Sequence of chain 55.A:
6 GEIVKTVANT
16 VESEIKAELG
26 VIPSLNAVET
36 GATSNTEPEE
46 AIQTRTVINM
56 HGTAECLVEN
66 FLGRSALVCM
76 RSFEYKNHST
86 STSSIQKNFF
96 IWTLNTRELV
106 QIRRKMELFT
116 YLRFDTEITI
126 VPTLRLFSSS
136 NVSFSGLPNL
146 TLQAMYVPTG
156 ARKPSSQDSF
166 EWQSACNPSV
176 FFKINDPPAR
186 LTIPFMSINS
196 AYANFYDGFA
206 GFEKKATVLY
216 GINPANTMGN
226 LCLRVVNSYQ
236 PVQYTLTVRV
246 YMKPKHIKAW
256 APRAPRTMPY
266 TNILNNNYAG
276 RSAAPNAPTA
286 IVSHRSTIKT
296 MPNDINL

Sequence of chain 55.C:
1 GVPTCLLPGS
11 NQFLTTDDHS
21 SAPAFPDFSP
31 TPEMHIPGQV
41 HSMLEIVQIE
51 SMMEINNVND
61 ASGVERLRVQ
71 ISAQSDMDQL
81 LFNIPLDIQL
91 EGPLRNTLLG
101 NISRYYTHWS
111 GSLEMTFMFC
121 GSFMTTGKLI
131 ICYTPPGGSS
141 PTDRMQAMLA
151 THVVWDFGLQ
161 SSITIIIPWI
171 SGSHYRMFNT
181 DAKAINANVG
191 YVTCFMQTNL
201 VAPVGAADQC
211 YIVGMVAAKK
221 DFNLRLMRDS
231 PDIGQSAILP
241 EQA

A small-molecule ligand and the protein it binds are described below.
Small molecule (SMILES): Cc1cc(CCCCCCCOc2ccc(C3=NCCO3)cc2)on1

Binding-site contacts:
Ligand atom C5C contacts residue THR101 of chain 55.A at 3.7 Å.
Ligand atom C6B contacts residue ILE188 of chain 55.A at 3.7 Å (hydrophobic).
Ligand atom O1 contacts residue TYR197 of chain 55.A at 3.9 Å.
Ligand atom C2A contacts residue LEU186 of chain 55.A at 3.7 Å (hydrophobic).
Ligand atom O1A contacts residue LEU226 of chain 55.A at 3.8 Å.
Ligand atom C2B contacts residue LEU226 of chain 55.A at 3.6 Å (hydrophobic).
Ligand atom C5 contacts residue TYR197 of chain 55.A at 3.8 Å (hydrophobic).
Ligand atom N3A contacts residue TYR151 of chain 55.A at 3.3 Å.
Ligand atom O1 contacts residue MET223 of chain 55.A at 3.6 Å (h-bond).
Ligand atom C4 contacts residue TYR197 of chain 55.A at 3.6 Å (hydrophobic).
Ligand atom C2C contacts residue THR101 of chain 55.A at 3.8 Å.
Ligand atom C3B contacts residue ILE123 of chain 55.A at 3.9 Å (hydrophobic).
Ligand atom C5A contacts residue PRO173 of chain 55.A at 3.5 Å (hydrophobic).
Ligand atom C31 contacts residue ASN199 of chain 55.A at 3.4 Å.
Ligand atom O1B contacts residue TRP97 of chain 55.A at 3.6 Å.
Ligand atom C5A contacts residue LEU186 of chain 55.A at 3.6 Å (hydrophobic).
Ligand atom C1C contacts residue TYR197 of chain 55.A at 3.7 Å (hydrophobic).
Ligand atom C7C contacts residue LEU99 of chain 55.A at 3.5 Å (hydrophobic).
Ligand atom C5A contacts residue VAL175 of chain 55.A at 3.9 Å (hydrophobic).
Ligand atom C3 contacts residue TYR197 of chain 55.A at 3.7 Å (hydrophobic).
Ligand atom N2 contacts residue ASN221 of chain 55.A at 3.9 Å.
Ligand atom O1A contacts residue LEU186 of chain 55.A at 3.7 Å.
Ligand atom C6C contacts residue LEU99 of chain 55.A at 3.6 Å (hydrophobic).
Ligand atom C4C contacts residue THR121 of chain 55.A at 3.7 Å.
Ligand atom C5B contacts residue ILE188 of chain 55.A at 3.6 Å (hydrophobic).
Ligand atom C5A contacts residue ALA149 of chain 55.A at 3.2 Å (hydrophobic).
Ligand atom C4A contacts residue TYR151 of chain 55.A at 3.8 Å (hydrophobic).
Ligand atom C31 contacts residue TYR197 of chain 55.A at 3.7 Å (hydrophobic).
Ligand atom C5C contacts residue LEU99 of chain 55.A at 3.6 Å (hydrophobic).
Ligand atom C6C contacts residue TRP97 of chain 55.A at 3.9 Å (hydrophobic).
Ligand atom C3B contacts residue LEU226 of chain 55.A at 3.5 Å (hydrophobic).
Ligand atom C4A contacts residue PRO173 of chain 55.A at 3.3 Å (hydrophobic).
Ligand atom O1A contacts residue ALA149 of chain 55.A at 3.7 Å.
Ligand atom O1B contacts residue LEU99 of chain 55.A at 3.1 Å.
Ligand atom C1B contacts residue LEU99 of chain 55.A at 3.9 Å (hydrophobic).
Ligand atom C4A contacts residue LEU186 of chain 55.A at 3.9 Å (hydrophobic).
Ligand atom C2B contacts residue ILE123 of chain 55.A at 3.5 Å (hydrophobic).
Ligand atom C6C contacts residue ILE123 of chain 55.A at 3.6 Å (hydrophobic).
Ligand atom C7C contacts residue ILE123 of chain 55.A at 3.5 Å (hydrophobic).
Ligand atom C4B contacts residue LEU226 of chain 55.A at 3.9 Å (hydrophobic).